Binding-site contacts:
Ligand atom C5 contacts residue GLU195 of chain 1.A at 4.0 Å.
Ligand atom OS1 contacts residue TYR324 of chain 1.A at 3.9 Å.
Ligand atom C3 contacts residue TYR324 of chain 1.A at 3.9 Å (hydrophobic).
Ligand atom N3 contacts residue GLU37 of chain 1.A at 3.0 Å (salt-bridge).
Ligand atom O7 contacts residue ARG210 of chain 1.A at 3.6 Å.
Ligand atom N3 contacts residue ASP69 of chain 1.A at 3.1 Å (salt-bridge).
Ligand atom OS1 contacts residue ARG289 of chain 1.A at 2.8 Å (salt-bridge).
Ligand atom S1 contacts residue GOL1 of chain 1.F at 3.6 Å.
Ligand atom O8 contacts residue ALA164 of chain 1.A at 3.4 Å.
Ligand atom C10 contacts residue ARG142 of chain 1.A at 3.8 Å.
Ligand atom O8 contacts residue ARG142 of chain 1.A at 3.1 Å (salt-bridge).
Ligand atom C2 contacts residue ARG36 of chain 1.A at 4.0 Å.
Ligand atom OS3 contacts residue TYR324 of chain 1.A at 3.9 Å.
Ligand atom C9 contacts residue ARG70 of chain 1.A at 3.9 Å.
Ligand atom C2 contacts residue GLU37 of chain 1.A at 3.8 Å.
Ligand atom C2 contacts residue ASP69 of chain 1.A at 3.3 Å.
Ligand atom C8 contacts residue ASN212 of chain 1.A at 3.9 Å.
Ligand atom C1 contacts residue TYR324 of chain 1.A at 3.1 Å (hydrophobic).
Ligand atom O7 contacts residue GLU195 of chain 1.A at 4.0 Å.
Ligand atom C8 contacts residue ALA164 of chain 1.A at 3.4 Å (hydrophobic).
Ligand atom C3 contacts residue ASP69 of chain 1.A at 3.6 Å.
Ligand atom C3 contacts residue GLU37 of chain 1.A at 3.7 Å.
Ligand atom O7 contacts residue GLU194 of chain 1.A at 2.9 Å (salt-bridge).
Ligand atom OS2 contacts residue GOL1 of chain 1.F at 2.8 Å (h-bond).
Ligand atom O5 contacts residue TYR324 of chain 1.A at 4.0 Å.
Ligand atom C7 contacts residue GLU194 of chain 1.A at 3.8 Å.
Ligand atom S1 contacts residue ARG289 of chain 1.A at 3.6 Å.
Ligand atom O8 contacts residue GLU194 of chain 1.A at 2.6 Å (salt-bridge).
Ligand atom C10 contacts residue TRP96 of chain 1.A at 4.0 Å (hydrophobic).
Ligand atom OS1 contacts residue GOL1 of chain 1.F at 3.7 Å.
Ligand atom OS3 contacts residue ARG289 of chain 1.A at 2.8 Å (salt-bridge).
Ligand atom C2 contacts residue TYR324 of chain 1.A at 3.7 Å (hydrophobic).
Ligand atom S1 contacts residue TYR324 of chain 1.A at 3.9 Å.
Ligand atom OS3 contacts residue ARG210 of chain 1.A at 3.1 Å (salt-bridge).
Ligand atom OS1 contacts residue ARG36 of chain 1.A at 3.0 Å (salt-bridge).
Ligand atom OS3 contacts residue HIS265 of chain 1.A at 3.4 Å.
Ligand atom O9 contacts residue ASP69 of chain 1.A at 3.7 Å.
Ligand atom C8 contacts residue GLU194 of chain 1.A at 3.3 Å.
Ligand atom C7 contacts residue ARG210 of chain 1.A at 3.7 Å.
Ligand atom O9 contacts residue ARG70 of chain 1.A at 2.7 Å (salt-bridge).

Sequence of chain 1.A:
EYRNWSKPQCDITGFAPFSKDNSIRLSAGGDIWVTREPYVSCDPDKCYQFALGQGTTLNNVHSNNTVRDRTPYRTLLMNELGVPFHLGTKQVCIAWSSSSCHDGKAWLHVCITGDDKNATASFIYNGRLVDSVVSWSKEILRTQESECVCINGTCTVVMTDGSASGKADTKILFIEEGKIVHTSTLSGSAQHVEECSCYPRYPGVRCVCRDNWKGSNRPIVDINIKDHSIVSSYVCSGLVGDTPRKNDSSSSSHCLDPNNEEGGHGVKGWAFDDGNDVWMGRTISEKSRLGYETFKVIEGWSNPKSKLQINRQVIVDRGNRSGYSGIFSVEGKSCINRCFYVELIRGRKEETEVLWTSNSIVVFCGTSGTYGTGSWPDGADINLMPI

A protein and the small-molecule ligand that binds it are described below.
Small molecule (SMILES): CC(=O)N[C@H]1[C@H]([C@H](O)[C@H](O)CO)O[C@H](S(=O)(=O)O)C[C@@H]1N